Sequence of chain 3.B:
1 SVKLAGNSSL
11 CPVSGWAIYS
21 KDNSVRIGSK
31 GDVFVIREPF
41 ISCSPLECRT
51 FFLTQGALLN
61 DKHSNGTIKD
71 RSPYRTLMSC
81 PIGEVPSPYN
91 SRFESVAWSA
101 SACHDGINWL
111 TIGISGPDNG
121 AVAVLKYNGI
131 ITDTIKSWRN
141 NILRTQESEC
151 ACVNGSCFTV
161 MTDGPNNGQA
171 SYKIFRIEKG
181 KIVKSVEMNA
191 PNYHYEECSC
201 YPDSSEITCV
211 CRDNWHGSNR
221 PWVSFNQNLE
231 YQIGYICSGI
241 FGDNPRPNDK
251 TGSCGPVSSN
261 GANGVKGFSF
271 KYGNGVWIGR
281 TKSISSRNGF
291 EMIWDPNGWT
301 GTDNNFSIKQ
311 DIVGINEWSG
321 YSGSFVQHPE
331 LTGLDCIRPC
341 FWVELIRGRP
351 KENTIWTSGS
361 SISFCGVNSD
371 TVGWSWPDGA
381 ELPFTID

A small-molecule ligand and the protein it binds are described below.
Small molecule (SMILES): CC(=O)N[C@H]1[C@H](O[C@H]2[C@H](O)[C@@H](NC(C)=O)CO[C@@H]2CO)O[C@H](CO)[C@@H](O[C@@H]2O[C@H](CO)[C@@H](O)[C@H](O[C@H]3O[C@H](CO)[C@@H](O)[C@H](O)[C@@H]3O)[C@@H]2O)[C@@H]1O

Binding-site contacts:
Ligand atom C7 contacts residue ILE355 of chain 3.B at 4.1 Å (hydrophobic).
Ligand atom O7 contacts residue LYS62 of chain 3.B at 3.7 Å.
Ligand atom C1 contacts residue ASN65 of chain 3.B at 1.4 Å.
Ligand atom C8 contacts residue ASN65 of chain 3.B at 4.5 Å.
Ligand atom N2 contacts residue ILE355 of chain 3.B at 4.2 Å.
Ligand atom O7 contacts residue ASN65 of chain 3.B at 2.9 Å (h-bond).
Ligand atom O5 contacts residue ASN65 of chain 3.B at 2.3 Å (h-bond).
Ligand atom C8 contacts residue ILE355 of chain 3.B at 4.0 Å (hydrophobic).
Ligand atom C2 contacts residue ASN65 of chain 3.B at 2.5 Å.
Ligand atom N2 contacts residue ASN65 of chain 3.B at 3.0 Å (h-bond).
Ligand atom C5 contacts residue ASN65 of chain 3.B at 3.6 Å.
Ligand atom C7 contacts residue ASN65 of chain 3.B at 3.2 Å.
Ligand atom C8 contacts residue LYS62 of chain 3.B at 3.9 Å.
Ligand atom C1 contacts residue ILE355 of chain 3.B at 4.4 Å (hydrophobic).
Ligand atom C4 contacts residue ASN65 of chain 3.B at 4.2 Å.
Ligand atom C3 contacts residue ASN65 of chain 3.B at 3.8 Å.
Ligand atom C7 contacts residue LYS62 of chain 3.B at 4.3 Å.
Ligand atom C8 contacts residue ILE386 of chain 3.B at 3.9 Å (hydrophobic).